Sequence of chain 1.FA:
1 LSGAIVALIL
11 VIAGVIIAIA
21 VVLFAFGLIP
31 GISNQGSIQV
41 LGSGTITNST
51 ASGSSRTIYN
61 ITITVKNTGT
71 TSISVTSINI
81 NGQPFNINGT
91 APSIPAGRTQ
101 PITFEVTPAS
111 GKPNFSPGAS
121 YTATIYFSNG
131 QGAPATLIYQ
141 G

A small-molecule ligand and the protein it binds are described below.
Small molecule (SMILES): CC(=O)N[C@@H]1[C@@H](O)[C@H](O)[C@@H](CO)O[C@H]1O

Binding-site contacts:
Ligand atom C3 contacts residue ASN88 of chain 1.FA at 3.8 Å.
Ligand atom C1 contacts residue ASN88 of chain 1.FA at 1.4 Å.
Ligand atom C4 contacts residue ASN88 of chain 1.FA at 4.2 Å.
Ligand atom O7 contacts residue ASN88 of chain 1.FA at 4.1 Å.
Ligand atom C8 contacts residue ILE58 of chain 1.FA at 3.4 Å (hydrophobic).
Ligand atom C2 contacts residue ASN88 of chain 1.FA at 2.5 Å.
Ligand atom O6 contacts residue GLY89 of chain 1.FA at 4.1 Å.
Ligand atom C5 contacts residue ASN88 of chain 1.FA at 3.6 Å.
Ligand atom N2 contacts residue ILE58 of chain 1.FA at 3.9 Å.
Ligand atom N2 contacts residue ASN88 of chain 1.FA at 3.1 Å (h-bond).
Ligand atom O7 contacts residue ILE58 of chain 1.FA at 4.2 Å.
Ligand atom O5 contacts residue GLY89 of chain 1.FA at 4.0 Å.
Ligand atom O5 contacts residue ASN88 of chain 1.FA at 2.3 Å (h-bond).
Ligand atom C1 contacts residue GLY89 of chain 1.FA at 4.5 Å.
Ligand atom C7 contacts residue ILE58 of chain 1.FA at 3.6 Å (hydrophobic).
Ligand atom C8 contacts residue SER55 of chain 1.FA at 3.4 Å.
Ligand atom C7 contacts residue ASN88 of chain 1.FA at 3.9 Å.
Ligand atom O6 contacts residue ASN88 of chain 1.FA at 3.9 Å.